Binding-site contacts:
Ligand atom C24 contacts residue TYR134 of chain 1.C at 3.9 Å (hydrophobic).
Ligand atom C10 contacts residue LYS127 of chain 1.C at 3.8 Å.
Ligand atom C9 contacts residue LYS127 of chain 1.C at 4.3 Å.
Ligand atom C26 contacts residue PHE125 of chain 1.C at 3.5 Å (hydrophobic).
Ligand atom O8 contacts residue TH1 of chain 1.M at 2.6 Å.
Ligand atom C28 contacts residue LYS136 of chain 1.C at 3.7 Å.
Ligand atom O2 contacts residue ALA42 of chain 1.C at 3.6 Å.
Ligand atom C10 contacts residue LYS136 of chain 1.C at 3.8 Å.
Ligand atom C27 contacts residue LYS127 of chain 1.C at 3.7 Å.
Ligand atom C26 contacts residue LYS136 of chain 1.C at 4.1 Å.
Ligand atom O9 contacts residue TYR108 of chain 1.C at 3.1 Å (h-bond).
Ligand atom C27 contacts residue PHE125 of chain 1.C at 4.5 Å (hydrophobic).
Ligand atom O2 contacts residue TYR134 of chain 1.C at 3.8 Å.
Ligand atom C24 contacts residue PHE135 of chain 1.C at 3.8 Å (hydrophobic).
Ligand atom C25 contacts residue LYS136 of chain 1.C at 3.7 Å.
Ligand atom C27 contacts residue TYR108 of chain 1.C at 4.1 Å (hydrophobic).
Ligand atom C27 contacts residue TH1 of chain 1.M at 3.4 Å.
Ligand atom O8 contacts residue LYS136 of chain 1.C at 3.8 Å.
Ligand atom C25 contacts residue LYS126 of chain 1.C at 4.2 Å.
Ligand atom C25 contacts residue PHE135 of chain 1.C at 4.1 Å (hydrophobic).
Ligand atom N2 contacts residue LYS136 of chain 1.C at 4.5 Å.
Ligand atom C24 contacts residue LYS127 of chain 1.C at 4.2 Å.
Ligand atom C28 contacts residue LYS127 of chain 1.C at 3.6 Å.
Ligand atom C7 contacts residue ILE43 of chain 1.C at 3.9 Å (hydrophobic).
Ligand atom C7 contacts residue ALA42 of chain 1.C at 4.3 Å (hydrophobic).
Ligand atom O9 contacts residue LYS136 of chain 1.C at 3.6 Å (salt-bridge).
Ligand atom N2 contacts residue ILE43 of chain 1.C at 4.4 Å.
Ligand atom C25 contacts residue PHE125 of chain 1.C at 3.7 Å (hydrophobic).
Ligand atom C25 contacts residue TYR134 of chain 1.C at 4.0 Å (hydrophobic).
Ligand atom O8 contacts residue LYS127 of chain 1.C at 3.6 Å.
Ligand atom O9 contacts residue LYS127 of chain 1.C at 4.0 Å.
Ligand atom C10 contacts residue TYR134 of chain 1.C at 4.4 Å (hydrophobic).
Ligand atom C26 contacts residue TYR108 of chain 1.C at 4.1 Å (hydrophobic).
Ligand atom C9 contacts residue LYS136 of chain 1.C at 4.4 Å.
Ligand atom C28 contacts residue TH1 of chain 1.M at 3.5 Å.
Ligand atom C25 contacts residue LYS127 of chain 1.C at 3.9 Å.
Ligand atom C26 contacts residue LYS127 of chain 1.C at 3.9 Å.
Ligand atom O9 contacts residue TH1 of chain 1.M at 2.6 Å.
Ligand atom C27 contacts residue LYS136 of chain 1.C at 3.6 Å.
Ligand atom C24 contacts residue LYS136 of chain 1.C at 3.7 Å.

Sequence of chain 1.C:
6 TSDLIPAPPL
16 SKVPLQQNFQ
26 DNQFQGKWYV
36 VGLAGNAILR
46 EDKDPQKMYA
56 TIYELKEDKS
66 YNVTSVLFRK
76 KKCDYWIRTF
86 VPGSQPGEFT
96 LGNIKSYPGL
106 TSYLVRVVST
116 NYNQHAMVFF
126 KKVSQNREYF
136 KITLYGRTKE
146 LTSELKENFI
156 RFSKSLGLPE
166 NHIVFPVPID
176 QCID

A protein and the small-molecule ligand that binds it are described below.
Small molecule (SMILES): O=C(NCCCN(CCCCN(CCCNC(=O)c1cccc(O)c1O)C(=O)c1cccc(O)c1O)C(=O)c1cccc(O)c1O)c1cccc(O)c1O